Sequence of chain 2.R:
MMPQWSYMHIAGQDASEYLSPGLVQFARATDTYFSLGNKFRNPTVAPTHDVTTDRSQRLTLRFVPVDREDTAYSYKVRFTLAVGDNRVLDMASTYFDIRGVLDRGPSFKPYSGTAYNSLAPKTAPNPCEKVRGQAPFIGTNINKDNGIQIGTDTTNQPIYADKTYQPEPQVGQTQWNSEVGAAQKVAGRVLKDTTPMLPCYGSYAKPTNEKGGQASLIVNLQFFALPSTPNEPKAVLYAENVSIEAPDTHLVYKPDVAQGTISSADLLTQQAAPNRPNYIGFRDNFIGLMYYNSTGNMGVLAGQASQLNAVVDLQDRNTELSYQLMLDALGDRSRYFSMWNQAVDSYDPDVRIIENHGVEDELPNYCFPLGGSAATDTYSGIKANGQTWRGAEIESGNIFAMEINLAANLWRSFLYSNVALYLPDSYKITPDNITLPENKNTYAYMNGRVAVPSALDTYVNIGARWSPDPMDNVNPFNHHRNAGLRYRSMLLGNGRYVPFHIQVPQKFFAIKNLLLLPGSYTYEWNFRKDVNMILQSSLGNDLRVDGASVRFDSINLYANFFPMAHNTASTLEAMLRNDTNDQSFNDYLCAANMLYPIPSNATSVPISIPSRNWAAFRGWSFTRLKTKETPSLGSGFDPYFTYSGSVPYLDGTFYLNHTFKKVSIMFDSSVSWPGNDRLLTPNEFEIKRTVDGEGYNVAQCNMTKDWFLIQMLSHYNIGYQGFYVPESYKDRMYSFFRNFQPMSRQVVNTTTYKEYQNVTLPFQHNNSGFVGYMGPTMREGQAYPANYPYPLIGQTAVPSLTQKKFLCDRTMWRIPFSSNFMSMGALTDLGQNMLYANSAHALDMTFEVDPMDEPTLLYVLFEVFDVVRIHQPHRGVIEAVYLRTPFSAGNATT

Binding-site contacts:
Ligand atom CB contacts residue LEU620 of chain 2.R at 3.8 Å (hydrophobic).
Ligand atom N contacts residue TYR619 of chain 2.R at 3.6 Å.
Ligand atom CA contacts residue ASN617 of chain 2.R at 4.1 Å.
Ligand atom O contacts residue TYR619 of chain 2.R at 2.7 Å.
Ligand atom CA contacts residue TYR619 of chain 2.R at 4.2 Å (hydrophobic).
Ligand atom N contacts residue ASN617 of chain 2.R at 2.9 Å (h-bond).
Ligand atom O contacts residue ARG649 of chain 2.R at 3.3 Å (salt-bridge).
Ligand atom CB contacts residue TYR619 of chain 2.R at 4.0 Å (hydrophobic).
Ligand atom CE1 contacts residue LEU348 of chain 2.R at 3.5 Å (hydrophobic).
Ligand atom C contacts residue TYR619 of chain 2.R at 3.2 Å (hydrophobic).
Ligand atom CD2 contacts residue ARG845 of chain 2.R at 4.0 Å.
Ligand atom NE2 contacts residue GLU894 of chain 2.R at 4.2 Å.
Ligand atom O contacts residue ALA857 of chain 2.R at 3.7 Å.
Ligand atom CD2 contacts residue GLU894 of chain 2.R at 3.7 Å.
Ligand atom N contacts residue ARG649 of chain 2.R at 4.2 Å.
Ligand atom ND1 contacts residue LEU348 of chain 2.R at 3.6 Å.
Ligand atom N contacts residue ASP618 of chain 2.R at 3.4 Å (salt-bridge).
Ligand atom CA contacts residue TYR619 of chain 2.R at 4.1 Å (hydrophobic).
Ligand atom CB contacts residue GLU894 of chain 2.R at 3.4 Å.
Ligand atom ND1 contacts residue GLU894 of chain 2.R at 3.5 Å (salt-bridge).
Ligand atom CE1 contacts residue GLU894 of chain 2.R at 4.1 Å.
Ligand atom C contacts residue ARG845 of chain 2.R at 4.1 Å.
Ligand atom CD contacts residue ASN617 of chain 2.R at 3.1 Å.
Ligand atom CG contacts residue GLU894 of chain 2.R at 3.2 Å.
Ligand atom CB contacts residue TYR619 of chain 2.R at 3.7 Å (hydrophobic).
Ligand atom N contacts residue CYS621 of chain 2.R at 3.0 Å (h-bond).
Ligand atom CG contacts residue CYS621 of chain 2.R at 3.9 Å (hydrophobic).
Ligand atom CB contacts residue ALA857 of chain 2.R at 4.2 Å (hydrophobic).
Ligand atom C contacts residue ARG649 of chain 2.R at 3.9 Å.
Ligand atom CD contacts residue CYS621 of chain 2.R at 3.5 Å (hydrophobic).
Ligand atom N contacts residue TYR619 of chain 2.R at 3.5 Å (h-bond).
Ligand atom CD contacts residue ARG46 of chain 2.Q at 3.3 Å.
Ligand atom CB contacts residue ARG649 of chain 2.R at 4.2 Å.
Ligand atom CB contacts residue CYS621 of chain 2.R at 3.5 Å (hydrophobic).
Ligand atom CG contacts residue ARG46 of chain 2.Q at 3.1 Å.
Ligand atom CB contacts residue ARG649 of chain 2.R at 4.0 Å.
Ligand atom NE2 contacts residue ARG845 of chain 2.R at 4.0 Å.
Ligand atom CG contacts residue ASN617 of chain 2.R at 3.7 Å.
Ligand atom CA contacts residue CYS621 of chain 2.R at 3.2 Å (hydrophobic).
Ligand atom CB contacts residue PHE896 of chain 2.R at 4.0 Å (hydrophobic).

The small molecule below binds the protein below.
Small molecule (SMILES): NC(N)=NCCC[C@H](NC(=O)[C@@H]1CCCN1)C(=O)N[C@H](C=O)Cc1cnc[nH]1

Sequence of chain 2.Q:
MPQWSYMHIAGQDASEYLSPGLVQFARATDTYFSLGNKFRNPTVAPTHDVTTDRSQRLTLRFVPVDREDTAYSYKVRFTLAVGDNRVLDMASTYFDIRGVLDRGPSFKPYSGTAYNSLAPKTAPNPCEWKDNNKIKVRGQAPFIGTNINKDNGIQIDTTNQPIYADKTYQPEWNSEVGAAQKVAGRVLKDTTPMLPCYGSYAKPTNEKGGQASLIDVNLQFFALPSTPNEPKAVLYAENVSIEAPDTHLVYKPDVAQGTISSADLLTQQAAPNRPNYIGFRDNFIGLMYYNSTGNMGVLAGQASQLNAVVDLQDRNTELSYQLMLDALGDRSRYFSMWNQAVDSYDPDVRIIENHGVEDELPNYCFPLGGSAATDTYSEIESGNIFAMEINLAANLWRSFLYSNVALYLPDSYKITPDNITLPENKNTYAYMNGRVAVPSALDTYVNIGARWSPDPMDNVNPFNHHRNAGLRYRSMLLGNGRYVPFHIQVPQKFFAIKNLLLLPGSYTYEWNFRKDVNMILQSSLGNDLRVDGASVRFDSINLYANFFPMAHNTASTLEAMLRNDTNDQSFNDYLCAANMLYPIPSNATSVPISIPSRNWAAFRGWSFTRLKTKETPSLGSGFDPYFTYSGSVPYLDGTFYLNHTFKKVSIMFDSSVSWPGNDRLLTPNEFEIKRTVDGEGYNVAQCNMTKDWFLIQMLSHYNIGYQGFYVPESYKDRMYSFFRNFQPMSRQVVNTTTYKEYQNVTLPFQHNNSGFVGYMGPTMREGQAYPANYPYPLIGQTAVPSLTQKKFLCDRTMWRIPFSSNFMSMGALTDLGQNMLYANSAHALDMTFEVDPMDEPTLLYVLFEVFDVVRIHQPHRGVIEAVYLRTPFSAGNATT